Sequence of chain 1.B:
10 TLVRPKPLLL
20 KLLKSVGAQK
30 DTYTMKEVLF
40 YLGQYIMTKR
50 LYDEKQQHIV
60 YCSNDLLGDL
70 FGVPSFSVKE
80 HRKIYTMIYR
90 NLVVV

Binding-site contacts:
Ligand atom CE1 contacts residue THR521 of chain 1.A at 3.2 Å.
Ligand atom CD1 contacts residue TYR522 of chain 1.A at 3.5 Å (hydrophobic).
Ligand atom CG1 contacts residue TYR522 of chain 1.A at 3.6 Å (hydrophobic).
Ligand atom CB contacts residue LYS78 of chain 1.B at 3.1 Å.
Ligand atom C contacts residue GLN56 of chain 1.B at 3.8 Å.
Ligand atom N contacts residue GLN56 of chain 1.B at 3.5 Å (h-bond).
Ligand atom CB contacts residue WHL1 of chain 1.D at 2.5 Å.
Ligand atom CB contacts residue VAL77 of chain 1.B at 3.8 Å (hydrophobic).
Ligand atom CA contacts residue GLN56 of chain 1.B at 3.8 Å.
Ligand atom CB contacts residue GLN56 of chain 1.B at 3.6 Å.
Ligand atom CD2 contacts residue THR521 of chain 1.A at 3.4 Å.
Ligand atom CE3 contacts residue LEU38 of chain 1.B at 3.3 Å (hydrophobic).
Ligand atom CG contacts residue THR521 of chain 1.A at 3.8 Å.
Ligand atom SG contacts residue LYS78 of chain 1.B at 3.8 Å.
Ligand atom CZ3 contacts residue LEU38 of chain 1.B at 3.3 Å (hydrophobic).
Ligand atom O contacts residue TYR84 of chain 1.B at 2.5 Å (h-bond).
Ligand atom CD1 contacts residue LEU38 of chain 1.B at 3.4 Å (hydrophobic).
Ligand atom CG2 contacts residue GLU488 of chain 1.A at 3.3 Å.
Ligand atom CE2 contacts residue GLU517 of chain 1.A at 3.8 Å.
Ligand atom CE2 contacts residue THR521 of chain 1.A at 2.9 Å.
Ligand atom N contacts residue GLN56 of chain 1.B at 3.1 Å (h-bond).
Ligand atom OH contacts residue LYS35 of chain 1.B at 3.3 Å.
Ligand atom CE1 contacts residue TYR522 of chain 1.A at 3.5 Å (hydrophobic).
Ligand atom CB contacts residue PHE528 of chain 1.A at 3.3 Å (hydrophobic).
Ligand atom CZ contacts residue THR521 of chain 1.A at 2.7 Å.
Ligand atom O contacts residue TYR84 of chain 1.B at 2.9 Å.
Ligand atom CD1 contacts residue VAL77 of chain 1.B at 3.1 Å (hydrophobic).
Ligand atom CE2 contacts residue LYS35 of chain 1.B at 3.5 Å.
Ligand atom CD1 contacts residue HIS80 of chain 1.B at 3.4 Å.
Ligand atom O contacts residue WHL1 of chain 1.D at 3.2 Å (h-bond).
Ligand atom C contacts residue TYR84 of chain 1.B at 3.8 Å (hydrophobic).
Ligand atom CD1 contacts residue CYS487 of chain 1.A at 3.8 Å (hydrophobic).
Ligand atom CZ contacts residue ILE45 of chain 1.B at 3.7 Å (hydrophobic).
Ligand atom CH2 contacts residue LEU41 of chain 1.B at 3.5 Å (hydrophobic).
Ligand atom CZ contacts residue LYS35 of chain 1.B at 3.5 Å.
Ligand atom CB contacts residue GLN56 of chain 1.B at 3.7 Å.
Ligand atom CD1 contacts residue GLN56 of chain 1.B at 3.6 Å.
Ligand atom C contacts residue TYR84 of chain 1.B at 3.6 Å (hydrophobic).
Ligand atom CD1 contacts residue THR521 of chain 1.A at 3.7 Å.
Ligand atom SG contacts residue WHL1 of chain 1.D at 1.8 Å.

Sequence of chain 1.A:
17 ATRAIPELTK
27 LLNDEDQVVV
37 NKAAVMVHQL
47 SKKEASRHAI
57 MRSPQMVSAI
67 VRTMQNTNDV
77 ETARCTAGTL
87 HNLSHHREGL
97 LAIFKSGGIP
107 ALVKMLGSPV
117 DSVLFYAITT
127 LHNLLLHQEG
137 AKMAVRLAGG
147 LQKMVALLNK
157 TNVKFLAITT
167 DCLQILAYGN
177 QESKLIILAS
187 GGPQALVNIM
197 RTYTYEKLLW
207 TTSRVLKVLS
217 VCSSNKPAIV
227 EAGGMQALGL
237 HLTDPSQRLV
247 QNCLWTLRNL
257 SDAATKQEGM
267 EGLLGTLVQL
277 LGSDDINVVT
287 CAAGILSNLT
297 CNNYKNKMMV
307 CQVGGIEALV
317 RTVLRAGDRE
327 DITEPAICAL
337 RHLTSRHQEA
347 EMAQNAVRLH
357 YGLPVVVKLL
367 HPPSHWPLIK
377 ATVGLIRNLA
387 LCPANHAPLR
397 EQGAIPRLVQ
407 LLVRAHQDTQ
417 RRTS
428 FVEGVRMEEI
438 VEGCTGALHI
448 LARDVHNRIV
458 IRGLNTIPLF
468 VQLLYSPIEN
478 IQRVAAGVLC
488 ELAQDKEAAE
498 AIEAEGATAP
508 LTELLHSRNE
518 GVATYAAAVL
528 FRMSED

This small molecule binds to this protein.
Small molecule (SMILES): CC[C@H](C)[C@H](NC(=O)[C@H](Cc1ccccc1)NC(=O)[C@H](Cc1ccc(O)cc1)NC(=O)[C@H](CC(C)C)NC(=O)[C@H](CS)NC(=O)[C@H](CC(=O)O)NC(=O)[C@H](CC1=c2ccccc2=NC1)NC(=O)[C@H](C)NC(=O)[C@H](C)NC(=O)[C@H](CC1=c2ccccc2=NC1)NC(=O)[C@H](Cc1ccccc1)NC(=O)[C@@H](N)CS)C(=O)N[C@H](C=O)Cc1ccc(O)cc1